Binding-site contacts:
Ligand atom N9 contacts residue ILE145 of chain 1.B at 3.8 Å.
Ligand atom C5 contacts residue ASP212 of chain 1.B at 3.5 Å.
Ligand atom N19 contacts residue ASP212 of chain 1.B at 3.8 Å.
Ligand atom N9 contacts residue ASP212 of chain 1.B at 3.4 Å (salt-bridge).
Ligand atom O24 contacts residue ASP212 of chain 1.B at 3.3 Å.
Ligand atom O20 contacts residue ASP212 of chain 1.B at 3.0 Å (salt-bridge).
Ligand atom C21 contacts residue LYS101 of chain 1.B at 3.6 Å.
Ligand atom O20 contacts residue LYS101 of chain 1.B at 3.0 Å (salt-bridge).
Ligand atom F17 contacts residue PHE213 of chain 1.B at 3.6 Å.
Ligand atom O24 contacts residue ASN199 of chain 1.B at 3.3 Å (h-bond).
Ligand atom C21 contacts residue ANP1 of chain 1.E at 3.0 Å.
Ligand atom N26 contacts residue ASP194 of chain 1.B at 3.6 Å.
Ligand atom C18 contacts residue MET223 of chain 1.B at 3.8 Å (hydrophobic).
Ligand atom C30 contacts residue ANP1 of chain 1.E at 3.3 Å.
Ligand atom C3 contacts residue PHE213 of chain 1.B at 3.7 Å (hydrophobic).
Ligand atom C1 contacts residue MET147 of chain 1.B at 3.7 Å (hydrophobic).
Ligand atom F7 contacts residue LYS101 of chain 1.B at 3.4 Å.
Ligand atom F17 contacts residue VAL215 of chain 1.B at 3.2 Å.
Ligand atom C23 contacts residue ASP212 of chain 1.B at 3.6 Å.
Ligand atom F16 contacts residue LEU119 of chain 1.B at 3.3 Å.
Ligand atom C3 contacts residue ASP212 of chain 1.B at 3.7 Å.
Ligand atom C4 contacts residue ASP212 of chain 1.B at 3.5 Å.
Ligand atom O24 contacts residue ANP1 of chain 1.E at 2.7 Å (h-bond).
Ligand atom C13 contacts residue ILE220 of chain 1.B at 3.4 Å (hydrophobic).
Ligand atom F17 contacts residue LEU119 of chain 1.B at 3.6 Å.
Ligand atom F7 contacts residue ASP212 of chain 1.B at 3.3 Å.
Ligand atom C22 contacts residue ANP1 of chain 1.E at 3.2 Å.
Ligand atom C18 contacts residue ASP212 of chain 1.B at 3.4 Å.
Ligand atom C11 contacts residue PHE213 of chain 1.B at 3.7 Å (hydrophobic).
Ligand atom C27 contacts residue ASP194 of chain 1.B at 3.8 Å.
Ligand atom F16 contacts residue VAL215 of chain 1.B at 3.6 Å.
Ligand atom F17 contacts residue SER216 of chain 1.B at 3.0 Å.
Ligand atom C25 contacts residue ANP1 of chain 1.E at 3.6 Å.
Ligand atom C6 contacts residue ASP212 of chain 1.B at 3.7 Å.
Ligand atom C12 contacts residue PHE213 of chain 1.B at 3.6 Å (hydrophobic).
Ligand atom I8 contacts residue VAL131 of chain 1.B at 3.7 Å.
Ligand atom O20 contacts residue MET223 of chain 1.B at 3.5 Å.
Ligand atom F16 contacts residue PHE213 of chain 1.B at 3.7 Å.
Ligand atom C4 contacts residue PHE213 of chain 1.B at 3.6 Å (hydrophobic).
Ligand atom C1 contacts residue CYS211 of chain 1.B at 3.7 Å (hydrophobic).

Sequence of chain 1.B:
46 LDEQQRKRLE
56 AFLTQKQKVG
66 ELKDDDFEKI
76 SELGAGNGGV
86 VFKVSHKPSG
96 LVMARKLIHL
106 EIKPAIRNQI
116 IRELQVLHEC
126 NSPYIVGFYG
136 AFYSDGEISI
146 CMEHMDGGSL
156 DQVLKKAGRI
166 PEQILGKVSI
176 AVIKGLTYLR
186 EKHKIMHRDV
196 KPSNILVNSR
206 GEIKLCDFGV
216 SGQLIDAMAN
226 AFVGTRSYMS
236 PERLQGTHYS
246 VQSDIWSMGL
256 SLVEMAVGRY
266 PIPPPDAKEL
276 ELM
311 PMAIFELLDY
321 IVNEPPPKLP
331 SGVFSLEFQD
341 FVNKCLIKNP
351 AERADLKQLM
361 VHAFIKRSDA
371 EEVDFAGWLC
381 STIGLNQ

The small molecule below binds the protein below.
Small molecule (SMILES): O=C(c1ccc(F)c(F)c1Nc1ccc(I)cc1F)N1CC(O)([C@@H]2CCCCN2)C1